A small-molecule ligand and the protein it binds are described below.
Small molecule (SMILES): N#Cc1ccc(C(=O)N2CCC3(CC2)N=C(N)c2c(F)ccc(F)c2N3)cn1

Sequence of chain 2.A:
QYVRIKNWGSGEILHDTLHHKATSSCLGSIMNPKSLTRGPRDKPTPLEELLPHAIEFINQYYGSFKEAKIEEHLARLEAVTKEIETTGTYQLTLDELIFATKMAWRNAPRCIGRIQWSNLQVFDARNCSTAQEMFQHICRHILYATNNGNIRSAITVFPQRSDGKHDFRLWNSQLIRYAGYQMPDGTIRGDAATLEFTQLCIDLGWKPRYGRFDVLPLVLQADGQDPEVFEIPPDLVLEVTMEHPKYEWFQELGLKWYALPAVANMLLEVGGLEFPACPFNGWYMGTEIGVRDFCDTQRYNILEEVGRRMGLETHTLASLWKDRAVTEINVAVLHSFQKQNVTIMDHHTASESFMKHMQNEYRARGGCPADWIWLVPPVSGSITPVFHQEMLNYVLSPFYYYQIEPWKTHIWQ

Binding-site contacts:
Ligand atom N21 contacts residue ASP311 of chain 2.A at 3.5 Å (salt-bridge).
Ligand atom C3 contacts residue GLY300 of chain 2.A at 3.5 Å.
Ligand atom C1 contacts residue VAL281 of chain 2.A at 3.6 Å (hydrophobic).
Ligand atom C4 contacts residue GLY300 of chain 2.A at 3.7 Å.
Ligand atom N21 contacts residue ARG195 of chain 2.A at 3.2 Å.
Ligand atom N26 contacts residue ARG195 of chain 2.A at 3.6 Å.
Ligand atom F9 contacts residue PRO279 of chain 2.A at 3.5 Å.
Ligand atom C25 contacts residue ARG317 of chain 2.A at 3.3 Å.
Ligand atom C5 contacts residue PRO279 of chain 2.A at 3.5 Å (hydrophobic).
Ligand atom C25 contacts residue ARG195 of chain 2.A at 3.2 Å.
Ligand atom C5 contacts residue GLU306 of chain 2.A at 3.4 Å.
Ligand atom N18 contacts residue GLU306 of chain 2.A at 2.9 Å (salt-bridge).
Ligand atom N21 contacts residue ARG317 of chain 2.A at 3.0 Å (salt-bridge).
Ligand atom F9 contacts residue TRP301 of chain 2.A at 3.3 Å.
Ligand atom C20 contacts residue TYR276 of chain 2.A at 3.5 Å (hydrophobic).
Ligand atom O17 contacts residue TYR302 of chain 2.A at 3.4 Å (h-bond).
Ligand atom C22 contacts residue ARG195 of chain 2.A at 3.4 Å.
Ligand atom F9 contacts residue GLY300 of chain 2.A at 3.2 Å.
Ligand atom C2 contacts residue HEM1 of chain 2.D at 3.3 Å.
Ligand atom N18 contacts residue PRO279 of chain 2.A at 3.5 Å.
Ligand atom C4 contacts residue HEM1 of chain 2.D at 3.5 Å.
Ligand atom N26 contacts residue ARG317 of chain 2.A at 3.3 Å.
Ligand atom F10 contacts residue HEM1 of chain 2.D at 3.3 Å.
Ligand atom C15 contacts residue HEM1 of chain 2.D at 3.5 Å.
Ligand atom C7 contacts residue GLU306 of chain 2.A at 3.7 Å.
Ligand atom N8 contacts residue HEM1 of chain 2.D at 3.5 Å.
Ligand atom C22 contacts residue ARG317 of chain 2.A at 3.7 Å.
Ligand atom F10 contacts residue VAL281 of chain 2.A at 2.9 Å.
Ligand atom N18 contacts residue TRP301 of chain 2.A at 3.3 Å (h-bond).
Ligand atom N6 contacts residue GLU306 of chain 2.A at 2.7 Å (salt-bridge).
Ligand atom O17 contacts residue TYR276 of chain 2.A at 2.8 Å (h-bond).
Ligand atom C3 contacts residue HEM1 of chain 2.D at 3.4 Å.
Ligand atom F9 contacts residue HEM1 of chain 2.D at 3.6 Å.
Ligand atom C15 contacts residue GLU306 of chain 2.A at 3.4 Å.
Ligand atom C1 contacts residue HEM1 of chain 2.D at 3.5 Å.
Ligand atom N26 contacts residue ALA211 of chain 2.A at 3.5 Å.
Ligand atom C20 contacts residue ARG195 of chain 2.A at 3.5 Å.
Ligand atom C8A contacts residue HEM1 of chain 2.D at 3.7 Å.
Ligand atom O17 contacts residue GLN192 of chain 2.A at 3.6 Å.
Ligand atom C14 contacts residue GLU306 of chain 2.A at 3.4 Å.